Binding-site contacts:
Ligand atom C16 contacts residue ILE162 of chain 1.A at 3.5 Å (hydrophobic).
Ligand atom F1 contacts residue LYS52 of chain 1.A at 3.6 Å.
Ligand atom C12 contacts residue ILE37 of chain 1.A at 3.6 Å (hydrophobic).
Ligand atom C9 contacts residue ALA50 of chain 1.A at 3.4 Å (hydrophobic).
Ligand atom N4 contacts residue LEU99 of chain 1.A at 2.9 Å (h-bond).
Ligand atom C1 contacts residue LYS52 of chain 1.A at 3.9 Å.
Ligand atom N1 contacts residue LEU99 of chain 1.A at 3.1 Å (h-bond).
Ligand atom N2 contacts residue ILE162 of chain 1.A at 3.4 Å.
Ligand atom C15 contacts residue LEU99 of chain 1.A at 3.4 Å (hydrophobic).
Ligand atom C17 contacts residue GLY100 of chain 1.A at 3.2 Å.
Ligand atom N3 contacts residue ILE37 of chain 1.A at 3.3 Å.
Ligand atom C17 contacts residue LEU149 of chain 1.A at 3.8 Å (hydrophobic).
Ligand atom C5 contacts residue ILE37 of chain 1.A at 3.6 Å (hydrophobic).
Ligand atom C7 contacts residue LEU149 of chain 1.A at 3.8 Å (hydrophobic).
Ligand atom F1 contacts residue MET96 of chain 1.A at 3.5 Å.
Ligand atom C2 contacts residue LYS52 of chain 1.A at 3.6 Å.
Ligand atom N4 contacts residue GLY100 of chain 1.A at 3.1 Å (h-bond).
Ligand atom F1 contacts residue MET94 of chain 1.A at 3.3 Å.
Ligand atom C15 contacts residue LEU98 of chain 1.A at 3.8 Å (hydrophobic).
Ligand atom C3 contacts residue MET96 of chain 1.A at 3.6 Å (hydrophobic).
Ligand atom C3 contacts residue ALA50 of chain 1.A at 3.6 Å (hydrophobic).
Ligand atom C4 contacts residue ALA50 of chain 1.A at 3.7 Å (hydrophobic).
Ligand atom N2 contacts residue ILE37 of chain 1.A at 3.6 Å.
Ligand atom C9 contacts residue GLU97 of chain 1.A at 3.7 Å.
Ligand atom C1 contacts residue MET94 of chain 1.A at 3.7 Å (hydrophobic).
Ligand atom C1 contacts residue MET96 of chain 1.A at 3.3 Å (hydrophobic).
Ligand atom N1 contacts residue LEU98 of chain 1.A at 3.9 Å.
Ligand atom C9 contacts residue LEU99 of chain 1.A at 3.5 Å (hydrophobic).
Ligand atom C8 contacts residue MET96 of chain 1.A at 3.6 Å (hydrophobic).
Ligand atom N3 contacts residue ILE162 of chain 1.A at 3.7 Å.
Ligand atom C2 contacts residue MET96 of chain 1.A at 3.6 Å (hydrophobic).
Ligand atom C4 contacts residue ILE37 of chain 1.A at 3.6 Å (hydrophobic).
Ligand atom C8 contacts residue ALA50 of chain 1.A at 3.8 Å (hydrophobic).
Ligand atom C10 contacts residue LEU99 of chain 1.A at 3.9 Å (hydrophobic).
Ligand atom C14 contacts residue ILE162 of chain 1.A at 3.7 Å (hydrophobic).
Ligand atom C13 contacts residue ILE37 of chain 1.A at 3.8 Å (hydrophobic).
Ligand atom C16 contacts residue SER31 of chain 1.A at 3.5 Å.
Ligand atom N1 contacts residue ALA50 of chain 1.A at 3.5 Å.
Ligand atom C11 contacts residue LEU149 of chain 1.A at 3.9 Å (hydrophobic).
Ligand atom C6 contacts residue MET96 of chain 1.A at 3.6 Å (hydrophobic).

This protein binds this small molecule.
Small molecule (SMILES): CNCc1cc(-c2cn(C)nc2-c2ccc(F)cc2)ccn1

Sequence of chain 1.A:
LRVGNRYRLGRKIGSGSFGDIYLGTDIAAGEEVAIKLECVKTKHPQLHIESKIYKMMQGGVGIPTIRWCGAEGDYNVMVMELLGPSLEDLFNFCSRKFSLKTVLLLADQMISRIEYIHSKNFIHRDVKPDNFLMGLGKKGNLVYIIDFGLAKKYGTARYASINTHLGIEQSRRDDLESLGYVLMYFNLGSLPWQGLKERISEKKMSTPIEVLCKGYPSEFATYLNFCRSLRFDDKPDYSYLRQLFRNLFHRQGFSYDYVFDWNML